A small-molecule ligand and the protein it binds are described below.
Small molecule (SMILES): CC(=O)N[C@H]1[C@H](O[C@H]2[C@H](O)[C@@H](NC(C)=O)CO[C@@H]2CO)O[C@H](CO)[C@@H](O)[C@@H]1O

Sequence of chain 1.A:
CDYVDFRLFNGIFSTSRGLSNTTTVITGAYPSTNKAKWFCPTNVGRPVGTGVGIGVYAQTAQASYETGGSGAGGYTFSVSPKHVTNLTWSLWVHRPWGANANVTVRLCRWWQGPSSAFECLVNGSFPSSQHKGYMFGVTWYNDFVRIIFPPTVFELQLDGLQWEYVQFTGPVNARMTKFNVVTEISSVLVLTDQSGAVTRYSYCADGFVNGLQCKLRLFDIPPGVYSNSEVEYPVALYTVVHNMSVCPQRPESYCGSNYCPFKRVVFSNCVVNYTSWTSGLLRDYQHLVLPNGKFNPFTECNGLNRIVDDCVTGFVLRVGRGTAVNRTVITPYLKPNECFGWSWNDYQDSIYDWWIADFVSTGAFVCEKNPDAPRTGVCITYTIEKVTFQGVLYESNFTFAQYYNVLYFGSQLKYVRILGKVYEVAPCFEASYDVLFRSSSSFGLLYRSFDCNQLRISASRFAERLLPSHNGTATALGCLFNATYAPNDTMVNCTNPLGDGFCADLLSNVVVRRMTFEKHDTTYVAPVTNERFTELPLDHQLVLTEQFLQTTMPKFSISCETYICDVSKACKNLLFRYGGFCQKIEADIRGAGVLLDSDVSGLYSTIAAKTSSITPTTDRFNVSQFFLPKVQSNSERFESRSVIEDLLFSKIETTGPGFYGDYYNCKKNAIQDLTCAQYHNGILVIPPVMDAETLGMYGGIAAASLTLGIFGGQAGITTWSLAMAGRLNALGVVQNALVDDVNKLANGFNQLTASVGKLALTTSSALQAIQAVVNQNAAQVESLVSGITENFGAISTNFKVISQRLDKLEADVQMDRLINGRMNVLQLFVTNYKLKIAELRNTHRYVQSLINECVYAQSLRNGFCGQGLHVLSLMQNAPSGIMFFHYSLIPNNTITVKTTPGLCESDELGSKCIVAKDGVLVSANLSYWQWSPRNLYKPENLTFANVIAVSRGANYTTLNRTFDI

Binding-site contacts:
Ligand atom N2 contacts residue ASN152 of chain 1.A at 2.9 Å (h-bond).
Ligand atom C7 contacts residue CYS149 of chain 1.A at 4.4 Å (hydrophobic).
Ligand atom C7 contacts residue ASN152 of chain 1.A at 3.7 Å.
Ligand atom C8 contacts residue CYS149 of chain 1.A at 3.7 Å (hydrophobic).
Ligand atom C2 contacts residue ASN152 of chain 1.A at 2.4 Å.
Ligand atom N2 contacts residue CYS149 of chain 1.A at 4.4 Å.
Ligand atom C4 contacts residue ASN152 of chain 1.A at 4.2 Å.
Ligand atom O5 contacts residue ASN152 of chain 1.A at 2.4 Å (h-bond).
Ligand atom C5 contacts residue ASN152 of chain 1.A at 3.7 Å.
Ligand atom O7 contacts residue ASN152 of chain 1.A at 4.0 Å.
Ligand atom C3 contacts residue ASN152 of chain 1.A at 3.8 Å.
Ligand atom O6 contacts residue ASN152 of chain 1.A at 4.3 Å.
Ligand atom C1 contacts residue ASN152 of chain 1.A at 1.4 Å.